Binding-site contacts:
Ligand atom C6 contacts residue GLY346 of chain 1.B at 4.3 Å.
Ligand atom O5 contacts residue TYR236 of chain 1.B at 3.5 Å.
Ligand atom C5 contacts residue GLU43 of chain 1.B at 4.0 Å.
Ligand atom O3 contacts residue TYR236 of chain 1.B at 3.5 Å (h-bond).
Ligand atom O2 contacts residue ASP186 of chain 1.B at 2.8 Å (salt-bridge).
Ligand atom O2 contacts residue CYS182 of chain 1.B at 3.5 Å.
Ligand atom C3 contacts residue ASP46 of chain 1.B at 3.3 Å.
Ligand atom C1 contacts residue GLY346 of chain 1.B at 4.1 Å.
Ligand atom C2 contacts residue ASP186 of chain 1.B at 3.5 Å.
Ligand atom C1 contacts residue ASP186 of chain 1.B at 3.9 Å.
Ligand atom O1 contacts residue GLY345 of chain 1.B at 4.3 Å.
Ligand atom O6 contacts residue ASN39 of chain 1.B at 4.3 Å.
Ligand atom C2 contacts residue TYR236 of chain 1.B at 3.5 Å (hydrophobic).
Ligand atom O1 contacts residue GLY346 of chain 1.B at 4.0 Å.
Ligand atom O6 contacts residue HIS44 of chain 1.B at 3.0 Å (h-bond).
Ligand atom C6 contacts residue GLU43 of chain 1.B at 3.3 Å.
Ligand atom O5 contacts residue GLY345 of chain 1.B at 4.1 Å.
Ligand atom C5 contacts residue TYR236 of chain 1.B at 4.3 Å (hydrophobic).
Ligand atom C3 contacts residue GLY183 of chain 1.B at 4.3 Å.
Ligand atom O4 contacts residue TYR236 of chain 1.B at 2.4 Å (h-bond).
Ligand atom O3 contacts residue GLY183 of chain 1.B at 3.1 Å (h-bond).
Ligand atom O3 contacts residue CYS182 of chain 1.B at 3.7 Å.
Ligand atom O4 contacts residue TYR47 of chain 1.B at 3.7 Å.
Ligand atom O3 contacts residue ASP46 of chain 1.B at 2.6 Å (salt-bridge).
Ligand atom C5 contacts residue GLY346 of chain 1.B at 4.3 Å.
Ligand atom C4 contacts residue ASP46 of chain 1.B at 3.2 Å.
Ligand atom O6 contacts residue GLU43 of chain 1.B at 2.4 Å (salt-bridge).
Ligand atom O1 contacts residue ASP186 of chain 1.B at 3.0 Å (salt-bridge).
Ligand atom C3 contacts residue TYR236 of chain 1.B at 3.8 Å (hydrophobic).
Ligand atom C1 contacts residue TYR236 of chain 1.B at 3.7 Å (hydrophobic).
Ligand atom C4 contacts residue TYR236 of chain 1.B at 3.6 Å (hydrophobic).
Ligand atom O6 contacts residue GLY42 of chain 1.B at 4.2 Å.
Ligand atom O4 contacts residue ASP46 of chain 1.B at 2.8 Å (salt-bridge).
Ligand atom O1 contacts residue ARG37 of chain 1.B at 3.1 Å (salt-bridge).
Ligand atom O5 contacts residue GLY346 of chain 1.B at 3.7 Å.
Ligand atom C6 contacts residue GLY345 of chain 1.B at 4.0 Å.
Ligand atom O4 contacts residue GLY183 of chain 1.B at 4.2 Å.
Ligand atom C2 contacts residue CYS182 of chain 1.B at 4.0 Å (hydrophobic).
Ligand atom C3 contacts residue ASP186 of chain 1.B at 3.7 Å.
Ligand atom C6 contacts residue HIS44 of chain 1.B at 3.4 Å.

Sequence of chain 1.B:
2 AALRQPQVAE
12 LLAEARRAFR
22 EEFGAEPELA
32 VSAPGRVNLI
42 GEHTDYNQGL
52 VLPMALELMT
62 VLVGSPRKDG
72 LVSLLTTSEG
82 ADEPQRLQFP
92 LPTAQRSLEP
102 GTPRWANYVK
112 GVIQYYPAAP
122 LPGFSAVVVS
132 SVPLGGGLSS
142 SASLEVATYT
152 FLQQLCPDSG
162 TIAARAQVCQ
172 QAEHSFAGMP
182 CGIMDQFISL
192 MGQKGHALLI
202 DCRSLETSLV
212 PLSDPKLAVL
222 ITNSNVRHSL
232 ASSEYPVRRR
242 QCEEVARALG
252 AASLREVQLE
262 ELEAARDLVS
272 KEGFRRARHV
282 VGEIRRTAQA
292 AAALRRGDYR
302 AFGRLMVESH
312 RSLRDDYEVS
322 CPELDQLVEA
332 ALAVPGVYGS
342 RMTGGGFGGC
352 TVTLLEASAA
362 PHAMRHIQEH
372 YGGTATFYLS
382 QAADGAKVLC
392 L

This protein binds this small molecule.
Small molecule (SMILES): OC[C@H]1O[C@H](O)[C@H](O)[C@@H](O)[C@H]1O